This protein binds this small molecule.
Small molecule (SMILES): CC(=O)N[C@H]1[C@H](O[C@H]2[C@H](O)[C@@H](NC(C)=O)CO[C@@H]2CO)O[C@H](CO)[C@@H](O[C@@H]2O[C@H](CO)[C@@H](O)[C@H](O)[C@@H]2O)[C@@H]1O

Sequence of chain 1.B:
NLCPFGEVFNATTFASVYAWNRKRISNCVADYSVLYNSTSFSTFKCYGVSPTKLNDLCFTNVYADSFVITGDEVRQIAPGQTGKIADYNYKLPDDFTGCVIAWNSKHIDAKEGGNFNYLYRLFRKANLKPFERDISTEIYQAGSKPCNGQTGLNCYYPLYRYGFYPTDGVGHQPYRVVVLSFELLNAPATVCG

Binding-site contacts:
Ligand atom C8 contacts residue GLY23 of chain 1.B at 3.4 Å.
Ligand atom O6 contacts residue ASN27 of chain 1.B at 3.8 Å.
Ligand atom O7 contacts residue GLY23 of chain 1.B at 3.4 Å (h-bond).
Ligand atom C8 contacts residue SER55 of chain 1.B at 3.6 Å.
Ligand atom C7 contacts residue GLY23 of chain 1.B at 3.8 Å.
Ligand atom O7 contacts residue GLU24 of chain 1.B at 4.5 Å.
Ligand atom C2 contacts residue ASN27 of chain 1.B at 2.3 Å.
Ligand atom C4 contacts residue ASN27 of chain 1.B at 4.0 Å.
Ligand atom O5 contacts residue ASN27 of chain 1.B at 2.4 Å (h-bond).
Ligand atom C3 contacts residue ASN27 of chain 1.B at 3.6 Å.
Ligand atom C8 contacts residue VAL51 of chain 1.B at 4.1 Å (hydrophobic).
Ligand atom C7 contacts residue ASN27 of chain 1.B at 3.1 Å.
Ligand atom O7 contacts residue VAL51 of chain 1.B at 3.2 Å (h-bond).
Ligand atom C8 contacts residue PRO21 of chain 1.B at 4.0 Å (hydrophobic).
Ligand atom C1 contacts residue ASN27 of chain 1.B at 1.4 Å.
Ligand atom C5 contacts residue ASN27 of chain 1.B at 3.2 Å.
Ligand atom C8 contacts residue GLU24 of chain 1.B at 4.0 Å.
Ligand atom N2 contacts residue ASN27 of chain 1.B at 3.1 Å (h-bond).
Ligand atom C6 contacts residue ASN27 of chain 1.B at 3.1 Å.
Ligand atom C7 contacts residue VAL51 of chain 1.B at 3.9 Å (hydrophobic).
Ligand atom O7 contacts residue ASN27 of chain 1.B at 2.5 Å (h-bond).